This protein binds this small molecule.
Small molecule (SMILES): O=P(O)(O)OC[C@@H](O)[C@H](O)[C@@H](O)CO

Binding-site contacts:
Ligand atom O1 contacts residue PHE144 of chain 1.J at 3.7 Å.
Ligand atom O4 contacts residue ASP36 of chain 1.J at 3.2 Å (salt-bridge).
Ligand atom C3 contacts residue ASP176 of chain 1.J at 3.1 Å.
Ligand atom O3 contacts residue VAL196 of chain 1.J at 3.9 Å.
Ligand atom O3P contacts residue GLY145 of chain 1.J at 3.6 Å.
Ligand atom O3 contacts residue HIS34 of chain 1.J at 3.4 Å.
Ligand atom O1 contacts residue PRO142 of chain 1.J at 3.5 Å.
Ligand atom C5 contacts residue ASP176 of chain 1.J at 3.5 Å.
Ligand atom O2P contacts residue GLY177 of chain 1.J at 3.5 Å.
Ligand atom O1 contacts residue GLY143 of chain 1.J at 2.8 Å (h-bond).
Ligand atom O2 contacts residue HIS67 of chain 1.J at 3.7 Å.
Ligand atom O3P contacts residue SER199 of chain 1.J at 2.4 Å (h-bond).
Ligand atom O3 contacts residue ZN1 of chain 1.EA at 2.9 Å.
Ligand atom P contacts residue GLY146 of chain 1.J at 3.9 Å.
Ligand atom O3 contacts residue ASP176 of chain 1.J at 2.7 Å (salt-bridge).
Ligand atom C2 contacts residue ZN1 of chain 1.EA at 3.5 Å.
Ligand atom O1 contacts residue MET38 of chain 1.J at 3.8 Å.
Ligand atom O1P contacts residue ALA197 of chain 1.J at 3.7 Å.
Ligand atom O5 contacts residue GLY145 of chain 1.J at 3.5 Å.
Ligand atom P contacts residue SER199 of chain 1.J at 3.8 Å.
Ligand atom O3 contacts residue SER9 of chain 1.J at 3.3 Å (h-bond).
Ligand atom C3 contacts residue ZN1 of chain 1.EA at 3.7 Å.
Ligand atom C3 contacts residue ASP36 of chain 1.J at 3.4 Å.
Ligand atom O2 contacts residue ASP176 of chain 1.J at 3.0 Å (salt-bridge).
Ligand atom O1 contacts residue MET69 of chain 1.J at 3.4 Å (h-bond).
Ligand atom O2 contacts residue ASP36 of chain 1.J at 2.8 Å (salt-bridge).
Ligand atom C2 contacts residue ASP176 of chain 1.J at 3.6 Å.
Ligand atom O3 contacts residue ASP36 of chain 1.J at 2.7 Å (salt-bridge).
Ligand atom C2 contacts residue ASP36 of chain 1.J at 3.4 Å.
Ligand atom P contacts residue GLY198 of chain 1.J at 3.8 Å.
Ligand atom O1P contacts residue GLY198 of chain 1.J at 2.7 Å (h-bond).
Ligand atom O2P contacts residue GLY178 of chain 1.J at 2.8 Å (h-bond).
Ligand atom O4 contacts residue LEU11 of chain 1.J at 3.6 Å.
Ligand atom O4 contacts residue SER9 of chain 1.J at 2.7 Å (h-bond).
Ligand atom O3P contacts residue GLY198 of chain 1.J at 3.8 Å.
Ligand atom C4 contacts residue SER9 of chain 1.J at 3.9 Å.
Ligand atom O2 contacts residue ZN1 of chain 1.EA at 2.5 Å.
Ligand atom O2P contacts residue GLY146 of chain 1.J at 3.7 Å.
Ligand atom O2 contacts residue MET69 of chain 1.J at 3.4 Å.
Ligand atom O3P contacts residue GLY146 of chain 1.J at 3.0 Å (h-bond).

Sequence of chain 1.J:
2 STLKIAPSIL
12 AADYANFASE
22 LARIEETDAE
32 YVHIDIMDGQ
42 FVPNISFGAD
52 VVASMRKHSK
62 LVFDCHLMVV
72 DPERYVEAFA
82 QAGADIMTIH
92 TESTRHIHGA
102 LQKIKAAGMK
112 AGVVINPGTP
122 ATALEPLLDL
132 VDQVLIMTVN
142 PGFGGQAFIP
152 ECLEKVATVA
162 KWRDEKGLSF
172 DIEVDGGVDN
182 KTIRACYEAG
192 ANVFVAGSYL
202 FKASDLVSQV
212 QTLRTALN